A protein and the small-molecule ligand that binds it are described below.
Small molecule (SMILES): CC(=O)N[C@H]1[C@H](O[C@H]2[C@H](O)[C@@H](NC(C)=O)CO[C@@H]2CO)O[C@H](CO)[C@@H](O)[C@@H]1O

Binding-site contacts:
Ligand atom O3 contacts residue GLN355 of chain 2.A at 4.3 Å.
Ligand atom O7 contacts residue NAG1 of chain 2.Q at 3.6 Å.
Ligand atom C1 contacts residue SER380 of chain 2.A at 3.8 Å.
Ligand atom C7 contacts residue ASN378 of chain 2.A at 3.5 Å.
Ligand atom N2 contacts residue ASN378 of chain 2.A at 3.0 Å (h-bond).
Ligand atom C5 contacts residue NAG1 of chain 2.Q at 4.5 Å.
Ligand atom C5 contacts residue ASN378 of chain 2.A at 3.8 Å.
Ligand atom C8 contacts residue ASN378 of chain 2.A at 4.0 Å.
Ligand atom O7 contacts residue GLN355 of chain 2.A at 4.4 Å.
Ligand atom O6 contacts residue SER380 of chain 2.A at 4.0 Å.
Ligand atom C3 contacts residue ASN378 of chain 2.A at 3.9 Å.
Ligand atom C1 contacts residue ASN378 of chain 2.A at 1.5 Å.
Ligand atom C1 contacts residue GLN355 of chain 2.A at 4.3 Å.
Ligand atom C4 contacts residue ASN378 of chain 2.A at 4.4 Å.
Ligand atom C5 contacts residue GLN355 of chain 2.A at 3.9 Å.
Ligand atom O5 contacts residue SER380 of chain 2.A at 3.8 Å.
Ligand atom O4 contacts residue GLN355 of chain 2.A at 3.4 Å (h-bond).
Ligand atom C6 contacts residue NAG1 of chain 2.Q at 4.5 Å.
Ligand atom O6 contacts residue NAG1 of chain 2.Q at 3.7 Å.
Ligand atom C8 contacts residue THR365 of chain 2.A at 3.6 Å.
Ligand atom C2 contacts residue ASN378 of chain 2.A at 2.6 Å.
Ligand atom C8 contacts residue THR364 of chain 2.A at 3.2 Å.
Ligand atom C4 contacts residue GLN355 of chain 2.A at 4.2 Å.
Ligand atom C7 contacts residue NAG1 of chain 2.Q at 3.8 Å.
Ligand atom C8 contacts residue NAG1 of chain 2.Q at 3.4 Å.
Ligand atom C3 contacts residue GLN355 of chain 2.A at 3.9 Å.
Ligand atom O7 contacts residue ASN378 of chain 2.A at 3.5 Å (h-bond).
Ligand atom C5 contacts residue SER380 of chain 2.A at 4.2 Å.
Ligand atom O5 contacts residue ASN378 of chain 2.A at 2.4 Å (h-bond).

Sequence of chain 2.A:
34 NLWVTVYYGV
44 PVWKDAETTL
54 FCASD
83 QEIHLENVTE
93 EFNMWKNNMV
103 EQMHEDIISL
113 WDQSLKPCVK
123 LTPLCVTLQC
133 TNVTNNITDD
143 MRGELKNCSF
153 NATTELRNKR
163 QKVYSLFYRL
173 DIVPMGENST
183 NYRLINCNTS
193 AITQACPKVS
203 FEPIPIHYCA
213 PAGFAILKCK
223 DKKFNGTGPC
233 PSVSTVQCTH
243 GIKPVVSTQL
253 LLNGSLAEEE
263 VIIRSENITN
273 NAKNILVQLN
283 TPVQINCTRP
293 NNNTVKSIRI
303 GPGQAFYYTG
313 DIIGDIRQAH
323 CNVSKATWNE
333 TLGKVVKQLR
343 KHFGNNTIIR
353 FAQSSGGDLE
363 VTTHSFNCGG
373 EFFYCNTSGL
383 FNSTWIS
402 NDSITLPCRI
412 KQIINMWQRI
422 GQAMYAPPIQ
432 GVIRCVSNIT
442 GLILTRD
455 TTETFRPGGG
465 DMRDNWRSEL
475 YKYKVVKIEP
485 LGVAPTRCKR